Sequence of chain 1.C:
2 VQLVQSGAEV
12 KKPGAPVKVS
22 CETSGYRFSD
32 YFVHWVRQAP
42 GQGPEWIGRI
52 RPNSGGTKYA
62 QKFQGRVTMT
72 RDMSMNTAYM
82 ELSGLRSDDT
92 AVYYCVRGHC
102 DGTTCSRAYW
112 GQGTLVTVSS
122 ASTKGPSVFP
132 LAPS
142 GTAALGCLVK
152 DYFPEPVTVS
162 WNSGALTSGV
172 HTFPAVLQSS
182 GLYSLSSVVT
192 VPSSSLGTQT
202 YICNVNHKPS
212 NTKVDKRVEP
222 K

Binding-site contacts:
Ligand atom CD1 contacts residue PHE33 of chain 1.C at 3.9 Å (hydrophobic).
Ligand atom NE2 contacts residue HIS31 of chain 1.D at 3.6 Å.
Ligand atom O contacts residue PHE33 of chain 1.C at 3.5 Å.
Ligand atom SD contacts residue LYS59 of chain 1.C at 3.9 Å.
Ligand atom CA contacts residue TYR37 of chain 1.D at 3.7 Å (hydrophobic).
Ligand atom CG contacts residue THR96 of chain 1.D at 3.6 Å.
Ligand atom N contacts residue ARG50 of chain 1.C at 3.6 Å (salt-bridge).
Ligand atom OD1 contacts residue LYS59 of chain 1.C at 3.5 Å (salt-bridge).
Ligand atom O3P contacts residue PHE33 of chain 1.C at 3.4 Å.
Ligand atom CG contacts residue THR99 of chain 1.D at 3.5 Å.
Ligand atom OE1 contacts residue HIS31 of chain 1.D at 2.6 Å (h-bond).
Ligand atom C contacts residue ARG50 of chain 1.C at 3.6 Å.
Ligand atom CB contacts residue GLY103 of chain 1.C at 3.1 Å.
Ligand atom O contacts residue CYS101 of chain 1.C at 3.6 Å.
Ligand atom OD2 contacts residue GLN98 of chain 1.D at 3.4 Å.
Ligand atom SD contacts residue THR58 of chain 1.C at 3.6 Å (h-bond).
Ligand atom CB contacts residue PHE33 of chain 1.C at 3.9 Å (hydrophobic).
Ligand atom O contacts residue HIS31 of chain 1.D at 3.2 Å.
Ligand atom P contacts residue HIS35 of chain 1.C at 3.7 Å.
Ligand atom CG contacts residue TYR37 of chain 1.D at 3.7 Å (hydrophobic).
Ligand atom CA contacts residue ARG50 of chain 1.C at 3.4 Å.
Ligand atom O contacts residue ARG50 of chain 1.C at 2.9 Å (salt-bridge).
Ligand atom N contacts residue PHE33 of chain 1.C at 3.6 Å.
Ligand atom N contacts residue ARG50 of chain 1.C at 3.8 Å.
Ligand atom CD2 contacts residue ARG52 of chain 1.C at 3.4 Å.
Ligand atom P contacts residue HIS100 of chain 1.C at 3.7 Å.
Ligand atom O1P contacts residue CYS101 of chain 1.C at 3.0 Å (h-bond).
Ligand atom OD2 contacts residue THR99 of chain 1.D at 3.3 Å (h-bond).
Ligand atom O3P contacts residue HIS35 of chain 1.C at 2.6 Å (h-bond).
Ligand atom O2P contacts residue HIS100 of chain 1.C at 2.8 Å (h-bond).
Ligand atom CB contacts residue TYR37 of chain 1.D at 3.6 Å (hydrophobic).
Ligand atom CA contacts residue GLY103 of chain 1.C at 3.3 Å.
Ligand atom CG contacts residue LEU97 of chain 1.D at 3.6 Å (hydrophobic).
Ligand atom OD1 contacts residue THR99 of chain 1.D at 2.6 Å (h-bond).
Ligand atom CE contacts residue THR58 of chain 1.C at 3.2 Å.
Ligand atom O1P contacts residue HIS100 of chain 1.C at 2.6 Å (h-bond).
Ligand atom CD contacts residue HIS31 of chain 1.D at 3.4 Å.
Ligand atom C contacts residue ARG50 of chain 1.C at 3.9 Å.
Ligand atom O1P contacts residue GLY99 of chain 1.C at 3.4 Å.
Ligand atom N contacts residue GLY103 of chain 1.C at 3.9 Å.

Sequence of chain 1.D:
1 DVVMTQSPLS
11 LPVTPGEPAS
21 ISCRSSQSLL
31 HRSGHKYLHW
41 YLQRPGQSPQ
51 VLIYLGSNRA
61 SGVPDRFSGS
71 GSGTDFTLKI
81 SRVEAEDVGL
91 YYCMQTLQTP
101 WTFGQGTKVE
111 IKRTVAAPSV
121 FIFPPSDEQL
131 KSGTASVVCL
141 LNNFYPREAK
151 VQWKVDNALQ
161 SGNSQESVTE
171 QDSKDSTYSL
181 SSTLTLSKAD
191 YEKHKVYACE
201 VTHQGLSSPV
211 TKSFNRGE

This protein binds this small molecule.
Small molecule (SMILES): CSCC[C@H](N)C(=O)N[C@H](C(=O)N[C@@H](CC(=O)O)C(=O)N[C@@H](COP(=O)(O)O)C(=O)N1CCC[C@H]1C(=O)N[C@@H](CCC(N)=O)C(=O)N[C@@H](CC(C)C)C(=O)N[C@@H](C)C=O)C(C)C